Binding-site contacts:
Ligand atom C5 contacts residue ASN301 of chain 1.B at 3.7 Å.
Ligand atom C6 contacts residue VAL383 of chain 1.B at 4.3 Å (hydrophobic).
Ligand atom C7 contacts residue HIS299 of chain 1.B at 4.3 Å.
Ligand atom C8 contacts residue ARG412 of chain 1.B at 4.3 Å.
Ligand atom C8 contacts residue ASN265 of chain 1.B at 4.3 Å.
Ligand atom N2 contacts residue ASN301 of chain 1.B at 2.8 Å (h-bond).
Ligand atom C8 contacts residue ASN301 of chain 1.B at 4.4 Å.
Ligand atom C1 contacts residue ASN301 of chain 1.B at 1.4 Å.
Ligand atom O7 contacts residue HIS299 of chain 1.B at 3.1 Å.
Ligand atom C7 contacts residue ASN301 of chain 1.B at 3.4 Å.
Ligand atom C1 contacts residue HIS299 of chain 1.B at 4.1 Å.
Ligand atom C4 contacts residue ASN301 of chain 1.B at 4.3 Å.
Ligand atom C3 contacts residue ASN301 of chain 1.B at 3.8 Å.
Ligand atom C2 contacts residue ASN301 of chain 1.B at 2.4 Å.
Ligand atom O6 contacts residue VAL383 of chain 1.B at 3.3 Å.
Ligand atom O5 contacts residue ASN301 of chain 1.B at 2.4 Å (h-bond).
Ligand atom C8 contacts residue THR267 of chain 1.B at 3.7 Å.
Ligand atom O7 contacts residue THR267 of chain 1.B at 3.8 Å.
Ligand atom O7 contacts residue ASN301 of chain 1.B at 3.6 Å.
Ligand atom O5 contacts residue VAL383 of chain 1.B at 4.3 Å.

Sequence of chain 1.B:
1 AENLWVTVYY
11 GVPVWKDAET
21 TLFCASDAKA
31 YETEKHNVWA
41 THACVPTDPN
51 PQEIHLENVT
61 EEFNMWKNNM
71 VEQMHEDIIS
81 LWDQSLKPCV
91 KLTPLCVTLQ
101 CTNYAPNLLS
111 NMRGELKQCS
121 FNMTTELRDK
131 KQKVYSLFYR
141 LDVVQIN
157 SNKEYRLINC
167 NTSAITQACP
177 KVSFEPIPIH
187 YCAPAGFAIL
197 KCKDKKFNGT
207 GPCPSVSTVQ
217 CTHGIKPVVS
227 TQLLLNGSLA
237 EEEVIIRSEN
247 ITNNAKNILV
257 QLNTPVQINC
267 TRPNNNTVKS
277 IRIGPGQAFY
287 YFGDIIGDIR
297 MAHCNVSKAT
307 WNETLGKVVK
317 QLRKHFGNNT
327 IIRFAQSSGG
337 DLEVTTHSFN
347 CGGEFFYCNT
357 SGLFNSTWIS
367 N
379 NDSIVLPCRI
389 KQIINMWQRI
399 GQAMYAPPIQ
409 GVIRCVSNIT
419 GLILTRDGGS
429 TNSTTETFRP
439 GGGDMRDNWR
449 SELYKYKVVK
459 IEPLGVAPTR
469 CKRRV

A protein and the small-molecule ligand that binds it are described below.
Small molecule (SMILES): CC(=O)N[C@H]1[C@H](O[C@H]2[C@H](O)[C@@H](NC(C)=O)CO[C@@H]2CO)O[C@H](CO)[C@@H](O)[C@@H]1O